A protein and the small-molecule ligand that binds it are described below.
Small molecule (SMILES): CCN(CC)CCC[C@@H](C)Nc1ccnc2cc(Cl)ccc12

Sequence of chain 2.B:
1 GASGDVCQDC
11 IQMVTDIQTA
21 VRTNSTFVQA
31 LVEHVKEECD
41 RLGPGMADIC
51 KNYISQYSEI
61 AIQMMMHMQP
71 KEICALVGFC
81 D

Binding-site contacts:
Ligand atom C1 contacts residue GLU72 of chain 1.B at 3.4 Å.
Ligand atom N2 contacts residue LEU76 of chain 1.B at 4.0 Å.
Ligand atom C9 contacts residue GLU72 of chain 1.B at 3.8 Å.
Ligand atom C18 contacts residue ARG41 of chain 2.B at 3.7 Å.
Ligand atom C10 contacts residue ARG41 of chain 2.B at 4.3 Å.
Ligand atom N2 contacts residue ARG41 of chain 2.B at 3.8 Å.
Ligand atom C3 contacts residue MET68 of chain 1.B at 3.5 Å (hydrophobic).
Ligand atom C4 contacts residue GLU72 of chain 1.B at 4.4 Å.
Ligand atom C11 contacts residue ARG41 of chain 2.B at 3.7 Å.
Ligand atom C14 contacts residue MET64 of chain 1.B at 4.0 Å (hydrophobic).
Ligand atom N2 contacts residue MET68 of chain 1.B at 3.7 Å.
Ligand atom C12 contacts residue LEU76 of chain 1.B at 4.0 Å (hydrophobic).
Ligand atom C4 contacts residue ARG41 of chain 2.B at 4.1 Å.
Ligand atom C10 contacts residue LEU76 of chain 1.B at 4.5 Å (hydrophobic).
Ligand atom C8 contacts residue GLU72 of chain 1.B at 4.0 Å.
Ligand atom C1 contacts residue MET68 of chain 1.B at 3.7 Å (hydrophobic).
Ligand atom C2 contacts residue MET68 of chain 1.B at 3.1 Å (hydrophobic).
Ligand atom C10 contacts residue MET68 of chain 1.B at 3.8 Å (hydrophobic).
Ligand atom C11 contacts residue LEU76 of chain 1.B at 3.6 Å (hydrophobic).
Ligand atom C14 contacts residue ALA61 of chain 1.B at 4.2 Å (hydrophobic).
Ligand atom C12 contacts residue MET68 of chain 1.B at 3.8 Å (hydrophobic).
Ligand atom C6 contacts residue ARG41 of chain 2.B at 3.5 Å.
Ligand atom C15 contacts residue MET64 of chain 1.B at 4.5 Å (hydrophobic).
Ligand atom N1 contacts residue GLU72 of chain 1.B at 3.2 Å.
Ligand atom C4 contacts residue MET68 of chain 1.B at 4.5 Å (hydrophobic).
Ligand atom C2 contacts residue GLU72 of chain 1.B at 4.4 Å.
Ligand atom C15 contacts residue ALA61 of chain 1.B at 3.5 Å (hydrophobic).
Ligand atom C11 contacts residue MET68 of chain 1.B at 4.3 Å (hydrophobic).
Ligand atom C5 contacts residue ARG41 of chain 2.B at 3.1 Å.

Sequence of chain 1.B:
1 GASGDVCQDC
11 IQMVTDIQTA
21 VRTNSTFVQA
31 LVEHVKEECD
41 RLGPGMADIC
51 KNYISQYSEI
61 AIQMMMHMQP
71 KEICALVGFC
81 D